Sequence of chain 1.A:
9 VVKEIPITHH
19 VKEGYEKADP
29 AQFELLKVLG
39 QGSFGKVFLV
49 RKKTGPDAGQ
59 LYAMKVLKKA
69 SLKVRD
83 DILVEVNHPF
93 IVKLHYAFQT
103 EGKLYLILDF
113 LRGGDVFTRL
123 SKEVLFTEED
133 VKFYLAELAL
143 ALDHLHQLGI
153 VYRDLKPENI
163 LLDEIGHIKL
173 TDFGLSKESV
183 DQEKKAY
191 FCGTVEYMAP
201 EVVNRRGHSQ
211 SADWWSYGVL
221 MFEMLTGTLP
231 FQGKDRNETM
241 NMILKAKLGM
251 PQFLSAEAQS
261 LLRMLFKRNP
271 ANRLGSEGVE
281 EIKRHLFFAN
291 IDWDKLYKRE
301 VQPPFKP

The protein below binds the small molecule below.
Small molecule (SMILES): Nc1ncnc2c1ncn2[C@@H]1O[C@H](CO[P](=O)(O)O[P](=O)(O)NP(=O)(O)O)[C@@H](O)[C@H]1O

Binding-site contacts:
Ligand atom N3B contacts residue HIS208 of chain 1.A at 3.8 Å.
Ligand atom N3 contacts residue HIS208 of chain 1.A at 3.3 Å (h-bond).
Ligand atom O1B contacts residue ZN1 of chain 1.E at 2.0 Å.
Ligand atom O2B contacts residue CYS192 of chain 1.A at 3.9 Å.
Ligand atom O2A contacts residue ARG205 of chain 1.A at 3.8 Å.
Ligand atom C8 contacts residue LYS71 of chain 1.A at 3.8 Å.
Ligand atom C2 contacts residue ARG73 of chain 1.A at 3.1 Å.
Ligand atom O3G contacts residue HIS208 of chain 1.A at 3.9 Å.
Ligand atom O4' contacts residue HIS208 of chain 1.A at 2.9 Å (h-bond).
Ligand atom O1G contacts residue LYS71 of chain 1.A at 3.8 Å.
Ligand atom O3G contacts residue ZN1 of chain 1.E at 2.1 Å.
Ligand atom O1G contacts residue ARG155 of chain 1.A at 3.3 Å (salt-bridge).
Ligand atom O5' contacts residue ZN1 of chain 1.E at 3.7 Å.
Ligand atom O5' contacts residue HIS208 of chain 1.A at 3.5 Å.
Ligand atom O2B contacts residue ZN1 of chain 1.E at 3.5 Å.
Ligand atom C5' contacts residue LYS71 of chain 1.A at 3.5 Å.
Ligand atom O1B contacts residue HIS208 of chain 1.A at 3.1 Å.
Ligand atom N6 contacts residue GLY151 of chain 1.A at 3.5 Å (h-bond).
Ligand atom N6 contacts residue LYS71 of chain 1.A at 3.5 Å (salt-bridge).
Ligand atom PG contacts residue ZN1 of chain 1.E at 2.8 Å.
Ligand atom O1A contacts residue LYS71 of chain 1.A at 3.5 Å (salt-bridge).
Ligand atom N1 contacts residue VAL10 of chain 1.A at 3.9 Å.
Ligand atom C4 contacts residue HIS208 of chain 1.A at 3.8 Å.
Ligand atom O3G contacts residue CYS192 of chain 1.A at 3.3 Å (h-bond).
Ligand atom C5' contacts residue HIS208 of chain 1.A at 3.6 Å.
Ligand atom O1B contacts residue CYS192 of chain 1.A at 3.2 Å (h-bond).
Ligand atom C5 contacts residue VAL10 of chain 1.A at 4.0 Å (hydrophobic).
Ligand atom O3A contacts residue ARG205 of chain 1.A at 3.6 Å (salt-bridge).
Ligand atom N7 contacts residue LYS71 of chain 1.A at 3.6 Å.
Ligand atom C4' contacts residue HIS208 of chain 1.A at 3.5 Å.
Ligand atom N1 contacts residue ARG73 of chain 1.A at 3.2 Å (salt-bridge).
Ligand atom C2 contacts residue VAL10 of chain 1.A at 3.9 Å (hydrophobic).
Ligand atom O3G contacts residue ARG155 of chain 1.A at 2.6 Å (salt-bridge).
Ligand atom O2G contacts residue ZN1 of chain 1.E at 3.9 Å.
Ligand atom O1G contacts residue SER178 of chain 1.A at 3.6 Å.
Ligand atom N3B contacts residue ZN1 of chain 1.E at 2.7 Å.
Ligand atom O1B contacts residue ARG205 of chain 1.A at 3.5 Å (salt-bridge).
Ligand atom C1' contacts residue HIS208 of chain 1.A at 3.6 Å.
Ligand atom PB contacts residue ZN1 of chain 1.E at 2.7 Å.
Ligand atom PG contacts residue ARG155 of chain 1.A at 3.6 Å.